This small molecule binds to this protein.
Small molecule (SMILES): CC(=O)N[C@@H]1[C@@H](O[C@H]2O[C@H](CO)[C@H](O[C@H]3O[C@H](CO[C@@H]4O[C@@H](C)[C@H](O)[C@@H](O)[C@H]4O)[C@@H](O)[C@H](O)[C@H]3O)[C@H](O[C@@H]3O[C@H](CO)[C@@H](O)[C@H](O)[C@H]3NC(C)=O)[C@H]2O)[C@H](O)[C@@H](CO[C@H]2O[C@H](CO)[C@@H](O)[C@H](O)[C@H]2O)O[C@@H]1O

Binding-site contacts:
Ligand atom O7 contacts residue SER232 of chain 2.A at 3.5 Å (h-bond).
Ligand atom N2 contacts residue GLU291 of chain 2.A at 2.9 Å (salt-bridge).
Ligand atom C2 contacts residue NA1 of chain 2.I at 3.3 Å.
Ligand atom O7 contacts residue TYR235 of chain 2.A at 3.2 Å.
Ligand atom O3 contacts residue GLY359 of chain 2.A at 3.3 Å.
Ligand atom N2 contacts residue ASP230 of chain 2.A at 3.1 Å (salt-bridge).
Ligand atom C3 contacts residue ASN237 of chain 2.A at 3.3 Å.
Ligand atom O3 contacts residue GLY102 of chain 2.A at 3.6 Å.
Ligand atom C1 contacts residue GLN263 of chain 2.A at 3.3 Å.
Ligand atom O4 contacts residue GLY359 of chain 2.A at 2.9 Å (h-bond).
Ligand atom O4 contacts residue HIS288 of chain 2.A at 2.7 Å (h-bond).
Ligand atom C4 contacts residue HIS288 of chain 2.A at 3.5 Å.
Ligand atom O3 contacts residue ASN206 of chain 2.A at 2.7 Å (h-bond).
Ligand atom O5 contacts residue GLN263 of chain 2.A at 3.0 Å (h-bond).
Ligand atom O2 contacts residue NA1 of chain 2.I at 2.6 Å (h-bond).
Ligand atom O6 contacts residue TYR284 of chain 2.A at 3.5 Å.
Ligand atom O4 contacts residue HIS103 of chain 2.A at 2.7 Å (h-bond).
Ligand atom O7 contacts residue TRP199 of chain 2.A at 2.9 Å (h-bond).
Ligand atom O4 contacts residue GLY319 of chain 2.A at 3.4 Å.
Ligand atom O3 contacts residue NA1 of chain 2.I at 2.5 Å (h-bond).
Ligand atom C8 contacts residue ASP230 of chain 2.A at 3.5 Å.
Ligand atom O6 contacts residue THR198 of chain 2.A at 3.3 Å.
Ligand atom O3 contacts residue GLN133 of chain 2.A at 3.6 Å.
Ligand atom O1 contacts residue ASP230 of chain 2.A at 3.2 Å (salt-bridge).
Ligand atom C3 contacts residue ASN206 of chain 2.A at 3.5 Å.
Ligand atom N2 contacts residue SER232 of chain 2.A at 3.6 Å (h-bond).
Ligand atom O5 contacts residue TRP199 of chain 2.A at 3.5 Å.
Ligand atom O4 contacts residue GLN133 of chain 2.A at 2.9 Å (h-bond).
Ligand atom O4 contacts residue ASN237 of chain 2.A at 2.8 Å (h-bond).
Ligand atom O2 contacts residue TYR235 of chain 2.A at 2.9 Å (h-bond).
Ligand atom O5 contacts residue HIS288 of chain 2.A at 3.4 Å.
Ligand atom C3 contacts residue GLU291 of chain 2.A at 3.6 Å.
Ligand atom C7 contacts residue SER232 of chain 2.A at 3.3 Å.
Ligand atom O6 contacts residue TRP199 of chain 2.A at 3.2 Å.
Ligand atom O6 contacts residue ASP321 of chain 2.A at 3.5 Å (salt-bridge).
Ligand atom O3 contacts residue PRO360 of chain 2.A at 3.0 Å (h-bond).
Ligand atom C2 contacts residue GLU291 of chain 2.A at 3.6 Å.
Ligand atom O3 contacts residue TRP205 of chain 2.A at 3.5 Å (h-bond).
Ligand atom C3 contacts residue NA1 of chain 2.I at 3.4 Å.
Ligand atom C4 contacts residue HIS103 of chain 2.A at 3.4 Å.

Sequence of chain 2.A:
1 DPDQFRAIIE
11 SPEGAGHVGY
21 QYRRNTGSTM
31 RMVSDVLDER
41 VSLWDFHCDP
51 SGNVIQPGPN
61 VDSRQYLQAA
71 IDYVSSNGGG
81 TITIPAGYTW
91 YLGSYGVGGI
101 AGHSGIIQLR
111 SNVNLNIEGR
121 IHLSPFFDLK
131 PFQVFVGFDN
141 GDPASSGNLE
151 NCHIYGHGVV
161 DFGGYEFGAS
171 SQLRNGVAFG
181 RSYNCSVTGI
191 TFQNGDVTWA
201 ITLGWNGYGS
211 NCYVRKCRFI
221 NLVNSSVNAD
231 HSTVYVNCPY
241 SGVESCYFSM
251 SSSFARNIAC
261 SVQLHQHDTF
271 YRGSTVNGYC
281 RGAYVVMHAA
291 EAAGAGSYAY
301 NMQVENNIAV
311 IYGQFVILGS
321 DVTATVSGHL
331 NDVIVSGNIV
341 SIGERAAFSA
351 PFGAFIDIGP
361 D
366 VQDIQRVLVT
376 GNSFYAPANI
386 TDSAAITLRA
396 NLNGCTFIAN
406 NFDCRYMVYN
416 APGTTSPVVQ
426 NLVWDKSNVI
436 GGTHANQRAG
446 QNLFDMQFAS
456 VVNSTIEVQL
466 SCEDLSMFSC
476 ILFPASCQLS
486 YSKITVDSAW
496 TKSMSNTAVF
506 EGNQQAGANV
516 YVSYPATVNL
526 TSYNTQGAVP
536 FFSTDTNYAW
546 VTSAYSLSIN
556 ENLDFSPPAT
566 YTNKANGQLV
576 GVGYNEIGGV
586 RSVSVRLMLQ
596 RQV